Sequence of chain 23.B:
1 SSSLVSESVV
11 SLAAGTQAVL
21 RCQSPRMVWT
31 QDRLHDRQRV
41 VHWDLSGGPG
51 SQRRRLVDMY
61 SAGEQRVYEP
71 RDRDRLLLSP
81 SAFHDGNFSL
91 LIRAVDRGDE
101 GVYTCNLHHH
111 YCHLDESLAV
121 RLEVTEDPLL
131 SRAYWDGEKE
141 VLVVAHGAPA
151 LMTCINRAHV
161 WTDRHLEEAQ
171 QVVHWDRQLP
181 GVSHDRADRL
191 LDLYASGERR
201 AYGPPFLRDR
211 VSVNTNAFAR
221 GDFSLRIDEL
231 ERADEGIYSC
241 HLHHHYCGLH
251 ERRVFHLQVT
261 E

Binding-site contacts:
Ligand atom C1 contacts residue ASN87 of chain 23.B at 1.4 Å.
Ligand atom C5 contacts residue LEU151 of chain 23.B at 4.1 Å (hydrophobic).
Ligand atom C5 contacts residue SER89 of chain 23.B at 4.3 Å.
Ligand atom O5 contacts residue SER89 of chain 23.B at 4.1 Å.
Ligand atom O5 contacts residue ASN87 of chain 23.B at 2.3 Å (h-bond).
Ligand atom C5 contacts residue ASN87 of chain 23.B at 3.7 Å.
Ligand atom O5 contacts residue SER79 of chain 23.B at 4.4 Å.
Ligand atom N2 contacts residue ASN87 of chain 23.B at 2.9 Å (h-bond).
Ligand atom C1 contacts residue SER89 of chain 23.B at 4.5 Å.
Ligand atom C4 contacts residue LEU151 of chain 23.B at 4.4 Å (hydrophobic).
Ligand atom O4 contacts residue LEU151 of chain 23.B at 3.7 Å.
Ligand atom C6 contacts residue LEU151 of chain 23.B at 3.8 Å (hydrophobic).
Ligand atom O7 contacts residue ASN87 of chain 23.B at 3.9 Å.
Ligand atom C2 contacts residue ASN87 of chain 23.B at 2.4 Å.
Ligand atom C3 contacts residue ASN87 of chain 23.B at 3.7 Å.
Ligand atom O7 contacts residue ASP85 of chain 23.B at 4.3 Å.
Ligand atom O6 contacts residue LEU151 of chain 23.B at 3.4 Å.
Ligand atom C4 contacts residue ASN87 of chain 23.B at 4.2 Å.
Ligand atom C7 contacts residue ASN87 of chain 23.B at 3.6 Å.

A protein and the small-molecule ligand that binds it are described below.
Small molecule (SMILES): CC(=O)N[C@@H]1[C@@H](O)[C@H](O)[C@@H](CO)O[C@H]1O